Sequence of chain 55.D:
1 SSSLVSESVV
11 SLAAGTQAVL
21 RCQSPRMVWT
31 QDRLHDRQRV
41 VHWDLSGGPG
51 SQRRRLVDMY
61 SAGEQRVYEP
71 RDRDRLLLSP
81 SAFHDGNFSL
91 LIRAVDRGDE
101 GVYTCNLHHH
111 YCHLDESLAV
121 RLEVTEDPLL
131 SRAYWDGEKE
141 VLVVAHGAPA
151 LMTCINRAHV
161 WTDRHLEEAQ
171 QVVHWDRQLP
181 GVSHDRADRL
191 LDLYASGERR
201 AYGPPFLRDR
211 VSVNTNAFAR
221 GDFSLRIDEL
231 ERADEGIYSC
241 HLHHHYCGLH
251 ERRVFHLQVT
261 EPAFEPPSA

Binding-site contacts:
Ligand atom O6 contacts residue LEU151 of chain 55.D at 3.4 Å.
Ligand atom C5 contacts residue SER89 of chain 55.D at 3.3 Å.
Ligand atom C3 contacts residue ASN87 of chain 55.D at 3.8 Å.
Ligand atom O5 contacts residue SER89 of chain 55.D at 2.8 Å (h-bond).
Ligand atom C2 contacts residue ASN87 of chain 55.D at 2.4 Å.
Ligand atom C7 contacts residue ILE155 of chain 55.D at 4.3 Å (hydrophobic).
Ligand atom N2 contacts residue ASN87 of chain 55.D at 2.9 Å (h-bond).
Ligand atom O4 contacts residue LEU151 of chain 55.D at 3.3 Å.
Ligand atom C3 contacts residue LEU151 of chain 55.D at 4.2 Å (hydrophobic).
Ligand atom C7 contacts residue ASN87 of chain 55.D at 3.8 Å.
Ligand atom C8 contacts residue ILE155 of chain 55.D at 3.7 Å (hydrophobic).
Ligand atom C1 contacts residue SER89 of chain 55.D at 3.3 Å.
Ligand atom O6 contacts residue LEU91 of chain 55.D at 4.0 Å.
Ligand atom C1 contacts residue ASN87 of chain 55.D at 1.4 Å.
Ligand atom N2 contacts residue ILE155 of chain 55.D at 4.1 Å.
Ligand atom C6 contacts residue LEU91 of chain 55.D at 4.2 Å (hydrophobic).
Ligand atom C4 contacts residue ASN87 of chain 55.D at 4.2 Å.
Ligand atom C5 contacts residue ASN87 of chain 55.D at 3.7 Å.
Ligand atom C5 contacts residue LEU151 of chain 55.D at 3.8 Å (hydrophobic).
Ligand atom O5 contacts residue ASN87 of chain 55.D at 2.3 Å (h-bond).
Ligand atom C6 contacts residue SER89 of chain 55.D at 3.6 Å.
Ligand atom O7 contacts residue ASN87 of chain 55.D at 4.1 Å.
Ligand atom O6 contacts residue SER89 of chain 55.D at 2.8 Å (h-bond).
Ligand atom C6 contacts residue LEU151 of chain 55.D at 3.7 Å (hydrophobic).
Ligand atom C4 contacts residue LEU151 of chain 55.D at 4.0 Å (hydrophobic).

The small molecule below binds the protein below.
Small molecule (SMILES): CC(=O)N[C@@H]1[C@@H](O)[C@H](O)[C@@H](CO)O[C@H]1O